Binding-site contacts:
Ligand atom CG contacts residue ALA248 of chain 1.C at 3.5 Å (hydrophobic).
Ligand atom CE2 contacts residue GLN293 of chain 1.C at 3.7 Å.
Ligand atom OD1 contacts residue ASP81 of chain 1.C at 3.7 Å.
Ligand atom CB contacts residue ASP81 of chain 1.C at 3.5 Å.
Ligand atom CD1 contacts residue THR294 of chain 1.C at 3.5 Å.
Ligand atom O1P contacts residue ARG252 of chain 1.C at 3.1 Å (salt-bridge).
Ligand atom CA contacts residue ASP81 of chain 1.C at 3.1 Å.
Ligand atom O2P contacts residue GLY249 of chain 1.C at 2.8 Å (h-bond).
Ligand atom O contacts residue LYS155 of chain 1.C at 3.6 Å.
Ligand atom O contacts residue LYS80 of chain 1.C at 2.7 Å (salt-bridge).
Ligand atom C contacts residue ASP81 of chain 1.C at 2.9 Å.
Ligand atom CB contacts residue LYS80 of chain 1.C at 3.3 Å.
Ligand atom CG contacts residue LYS155 of chain 1.C at 3.4 Å.
Ligand atom CE1 contacts residue GLU296 of chain 1.C at 3.6 Å.
Ligand atom O2P contacts residue SER246 of chain 1.C at 2.4 Å (h-bond).
Ligand atom P contacts residue SER246 of chain 1.C at 3.1 Å.
Ligand atom C contacts residue ASP81 of chain 1.C at 3.2 Å.
Ligand atom O contacts residue TYR79 of chain 1.C at 3.3 Å.
Ligand atom CB contacts residue ILE82 of chain 1.C at 3.6 Å (hydrophobic).
Ligand atom O2P contacts residue CYS250 of chain 1.C at 3.1 Å (h-bond).
Ligand atom N contacts residue ASP81 of chain 1.C at 2.2 Å (salt-bridge).
Ligand atom CE2 contacts residue ALA248 of chain 1.C at 3.4 Å (hydrophobic).
Ligand atom CG contacts residue LYS80 of chain 1.C at 3.2 Å.
Ligand atom OD1 contacts residue LYS155 of chain 1.C at 2.7 Å (salt-bridge).
Ligand atom O3P contacts residue ALA248 of chain 1.C at 3.3 Å (h-bond).
Ligand atom N contacts residue ASP81 of chain 1.C at 2.5 Å (salt-bridge).
Ligand atom CB contacts residue ASP81 of chain 1.C at 3.3 Å.
Ligand atom CD2 contacts residue ALA248 of chain 1.C at 3.3 Å (hydrophobic).
Ligand atom O2P contacts residue GLY251 of chain 1.C at 3.6 Å (h-bond).
Ligand atom O1P contacts residue SER246 of chain 1.C at 3.2 Å (h-bond).
Ligand atom OD2 contacts residue LYS155 of chain 1.C at 3.7 Å.
Ligand atom O3P contacts residue SER247 of chain 1.C at 2.8 Å.
Ligand atom CA contacts residue ASP81 of chain 1.C at 3.1 Å.
Ligand atom O3P contacts residue ARG252 of chain 1.C at 2.9 Å (salt-bridge).
Ligand atom O contacts residue ASP81 of chain 1.C at 3.4 Å (salt-bridge).
Ligand atom CA contacts residue ASP81 of chain 1.C at 3.5 Å.
Ligand atom O3P contacts residue SER246 of chain 1.C at 3.2 Å (h-bond).
Ligand atom CD2 contacts residue GLN293 of chain 1.C at 3.6 Å.
Ligand atom CB contacts residue ASP81 of chain 1.C at 3.3 Å.
Ligand atom O2P contacts residue ALA248 of chain 1.C at 3.2 Å (h-bond).

Sequence of chain 1.C:
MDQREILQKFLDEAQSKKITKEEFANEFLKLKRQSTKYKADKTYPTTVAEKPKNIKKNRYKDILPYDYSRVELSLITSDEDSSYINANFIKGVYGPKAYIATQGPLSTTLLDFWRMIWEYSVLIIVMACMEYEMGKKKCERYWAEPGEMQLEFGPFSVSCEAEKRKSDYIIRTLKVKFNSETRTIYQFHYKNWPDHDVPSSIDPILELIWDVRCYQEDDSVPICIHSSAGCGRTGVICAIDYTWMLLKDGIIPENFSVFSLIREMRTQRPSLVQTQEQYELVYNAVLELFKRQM

The protein below binds the small molecule below.
Small molecule (SMILES): N[C@@H](CC(=O)O)C(=O)NCC(=O)N[C@@H](CCC(=O)O)C(=O)N[C@@H](CCC(=O)O)C(=O)N[C@@H](Cc1ccc(OP(=O)(O)O)cc1)C(=O)N[C@@H](CC(=O)O)C(=O)N[C@@H](CC(=O)O)C(=O)N1CCC[C@H]1C(=O)N[C@@H](Cc1ccccc1)C(=O)O